Sequence of chain 1.A:
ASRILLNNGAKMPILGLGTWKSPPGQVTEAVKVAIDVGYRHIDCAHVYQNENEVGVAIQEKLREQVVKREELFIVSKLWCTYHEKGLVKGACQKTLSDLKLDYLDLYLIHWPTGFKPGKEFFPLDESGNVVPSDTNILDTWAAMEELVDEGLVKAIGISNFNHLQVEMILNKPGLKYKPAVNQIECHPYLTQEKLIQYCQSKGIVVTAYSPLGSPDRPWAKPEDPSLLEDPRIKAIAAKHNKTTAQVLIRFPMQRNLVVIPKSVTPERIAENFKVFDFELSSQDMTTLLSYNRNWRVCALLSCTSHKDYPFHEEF

Binding-site contacts:
Ligand atom C2 contacts residue TRP111 of chain 1.A at 3.7 Å (hydrophobic).
Ligand atom O22 contacts residue TRP111 of chain 1.A at 3.4 Å.
Ligand atom C8 contacts residue TYR48 of chain 1.A at 3.8 Å (hydrophobic).
Ligand atom C15 contacts residue CYS298 of chain 1.A at 3.8 Å (hydrophobic).
Ligand atom C7 contacts residue TRP20 of chain 1.A at 3.6 Å (hydrophobic).
Ligand atom O11 contacts residue TRP111 of chain 1.A at 2.9 Å (h-bond).
Ligand atom N24 contacts residue TRP111 of chain 1.A at 3.7 Å.
Ligand atom C29 contacts residue TRP111 of chain 1.A at 3.2 Å (hydrophobic).
Ligand atom O11 contacts residue HIS110 of chain 1.A at 2.9 Å (h-bond).
Ligand atom O25 contacts residue TYR309 of chain 1.A at 3.7 Å.
Ligand atom O25 contacts residue TRP111 of chain 1.A at 3.9 Å.
Ligand atom C14 contacts residue TRP20 of chain 1.A at 3.9 Å (hydrophobic).
Ligand atom C27 contacts residue CYS303 of chain 1.A at 3.9 Å (hydrophobic).
Ligand atom O11 contacts residue TRP79 of chain 1.A at 3.8 Å.
Ligand atom C16 contacts residue TRP111 of chain 1.A at 3.6 Å (hydrophobic).
Ligand atom C15 contacts residue TRP219 of chain 1.A at 3.6 Å (hydrophobic).
Ligand atom O26 contacts residue CYS303 of chain 1.A at 3.7 Å.
Ligand atom C27 contacts residue TRP111 of chain 1.A at 3.4 Å (hydrophobic).
Ligand atom C14 contacts residue TRP219 of chain 1.A at 3.7 Å (hydrophobic).
Ligand atom C21 contacts residue TRP111 of chain 1.A at 3.2 Å (hydrophobic).
Ligand atom N24 contacts residue CYS303 of chain 1.A at 3.5 Å.
Ligand atom O26 contacts residue TYR309 of chain 1.A at 3.3 Å.
Ligand atom C27 contacts residue THR113 of chain 1.A at 3.9 Å.
Ligand atom C1 contacts residue LEU300 of chain 1.A at 3.5 Å (hydrophobic).
Ligand atom C1 contacts residue TRP111 of chain 1.A at 3.2 Å (hydrophobic).
Ligand atom C23 contacts residue CYS303 of chain 1.A at 3.8 Å (hydrophobic).
Ligand atom O26 contacts residue LEU300 of chain 1.A at 3.1 Å (h-bond).
Ligand atom O25 contacts residue THR113 of chain 1.A at 3.8 Å.
Ligand atom O9 contacts residue NAP1 of chain 1.B at 3.0 Å.
Ligand atom C21 contacts residue LEU300 of chain 1.A at 3.6 Å (hydrophobic).
Ligand atom O9 contacts residue TYR48 of chain 1.A at 2.7 Å (h-bond).
Ligand atom O25 contacts residue CYS303 of chain 1.A at 3.2 Å.
Ligand atom C23 contacts residue TRP111 of chain 1.A at 3.5 Å (hydrophobic).
Ligand atom O9 contacts residue HIS110 of chain 1.A at 2.7 Å (h-bond).
Ligand atom O26 contacts residue ALA299 of chain 1.A at 3.8 Å.
Ligand atom C8 contacts residue HIS110 of chain 1.A at 3.1 Å.
Ligand atom C8 contacts residue NAP1 of chain 1.B at 3.6 Å.
Ligand atom O22 contacts residue LEU300 of chain 1.A at 3.8 Å.
Ligand atom O11 contacts residue NAP1 of chain 1.B at 3.5 Å (h-bond).
Ligand atom C16 contacts residue LEU300 of chain 1.A at 3.5 Å (hydrophobic).

A protein and the small-molecule ligand that binds it are described below.
Small molecule (SMILES): O=C(O)CCc1cccc(-c2ccc([N+](=O)[O-])o2)c1